A small-molecule ligand and the protein it binds are described below.
Small molecule (SMILES): CC(=O)N[C@@H]1[C@@H](O)[C@H](O)[C@@H](CO)O[C@H]1O

Sequence of chain 1.A:
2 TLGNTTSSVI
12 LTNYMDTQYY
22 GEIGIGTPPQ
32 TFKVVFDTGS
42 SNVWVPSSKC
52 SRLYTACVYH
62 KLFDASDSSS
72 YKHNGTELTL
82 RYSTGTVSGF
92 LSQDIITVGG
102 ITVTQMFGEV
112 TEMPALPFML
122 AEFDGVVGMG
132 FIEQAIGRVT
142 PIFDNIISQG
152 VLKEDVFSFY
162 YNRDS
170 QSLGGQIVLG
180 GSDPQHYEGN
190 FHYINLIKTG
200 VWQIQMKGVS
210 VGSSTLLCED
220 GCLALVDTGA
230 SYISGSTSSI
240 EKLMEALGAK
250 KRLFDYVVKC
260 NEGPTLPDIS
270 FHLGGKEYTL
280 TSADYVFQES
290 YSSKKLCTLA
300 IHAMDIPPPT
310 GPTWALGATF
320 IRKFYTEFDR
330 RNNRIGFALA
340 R

Binding-site contacts:
Ligand atom N2 contacts residue THR77 of chain 1.A at 4.2 Å.
Ligand atom C8 contacts residue ASN75 of chain 1.A at 3.3 Å.
Ligand atom O6 contacts residue MET107 of chain 1.A at 4.0 Å.
Ligand atom C2 contacts residue ASN75 of chain 1.A at 2.5 Å.
Ligand atom O7 contacts residue ASN75 of chain 1.A at 3.4 Å (h-bond).
Ligand atom O5 contacts residue ASN75 of chain 1.A at 2.3 Å (h-bond).
Ligand atom C3 contacts residue ASN75 of chain 1.A at 3.8 Å.
Ligand atom C1 contacts residue MET107 of chain 1.A at 4.3 Å (hydrophobic).
Ligand atom C1 contacts residue THR77 of chain 1.A at 4.1 Å.
Ligand atom C5 contacts residue ASN75 of chain 1.A at 3.6 Å.
Ligand atom C1 contacts residue ASN75 of chain 1.A at 1.4 Å.
Ligand atom C7 contacts residue ASN75 of chain 1.A at 3.4 Å.
Ligand atom N2 contacts residue ASN75 of chain 1.A at 3.0 Å (h-bond).
Ligand atom O5 contacts residue MET107 of chain 1.A at 3.5 Å.
Ligand atom O7 contacts residue HIS74 of chain 1.A at 4.2 Å.
Ligand atom C4 contacts residue ASN75 of chain 1.A at 4.2 Å.
Ligand atom C6 contacts residue MET107 of chain 1.A at 4.2 Å (hydrophobic).